Sequence of chain 4.C:
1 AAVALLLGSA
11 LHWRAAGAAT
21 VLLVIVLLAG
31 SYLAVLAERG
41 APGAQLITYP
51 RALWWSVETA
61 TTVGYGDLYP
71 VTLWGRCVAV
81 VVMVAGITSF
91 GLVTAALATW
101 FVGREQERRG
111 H

Sequence of chain 2.C:
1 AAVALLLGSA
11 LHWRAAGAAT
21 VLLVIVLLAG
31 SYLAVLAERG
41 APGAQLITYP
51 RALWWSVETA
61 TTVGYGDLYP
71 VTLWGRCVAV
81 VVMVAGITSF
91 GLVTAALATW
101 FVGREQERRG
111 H

Binding-site contacts:
Ligand atom CAG contacts residue XA71 of chain 3.L at 0.7 Å.
Ligand atom CAB contacts residue XA71 of chain 3.L at 0.7 Å.
Ligand atom CAS contacts residue XA71 of chain 2.L at 0.5 Å.
Ligand atom CAH contacts residue XA71 of chain 4.L at 0.8 Å.
Ligand atom NAM contacts residue XA71 of chain 2.L at 0.5 Å (h-bond).
Ligand atom CAR contacts residue XA71 of chain 2.L at 0.8 Å.
Ligand atom CAO contacts residue XA71 of chain 3.L at 0.9 Å.
Ligand atom CAY contacts residue XA71 of chain 2.L at 0.6 Å.
Ligand atom CAV contacts residue XA71 of chain 2.L at 0.5 Å.
Ligand atom CAJ contacts residue XA71 of chain 4.L at 0.6 Å.
Ligand atom CAB contacts residue XA71 of chain 2.L at 0.6 Å.
Ligand atom CAI contacts residue XA71 of chain 3.L at 0.6 Å.
Ligand atom CAT contacts residue XA71 of chain 4.L at 0.8 Å.
Ligand atom NAM contacts residue XA71 of chain 4.L at 0.7 Å (h-bond).
Ligand atom CAP contacts residue XA71 of chain 3.L at 0.5 Å.
Ligand atom CAO contacts residue XA71 of chain 4.L at 0.2 Å.
Ligand atom CAX contacts residue XA71 of chain 4.L at 0.8 Å.
Ligand atom CAD contacts residue XA71 of chain 3.L at 0.5 Å.
Ligand atom NAM contacts residue XA71 of chain 3.L at 0.5 Å (h-bond).
Ligand atom CAF contacts residue XA71 of chain 4.L at 0.8 Å.
Ligand atom CAU contacts residue XA71 of chain 3.L at 0.9 Å.
Ligand atom CAX contacts residue XA71 of chain 2.L at 0.6 Å.
Ligand atom CAV contacts residue XA71 of chain 4.L at 0.9 Å.
Ligand atom CAY contacts residue XA71 of chain 4.L at 0.2 Å.
Ligand atom CAU contacts residue XA71 of chain 2.L at 0.9 Å.
Ligand atom CAQ contacts residue XA71 of chain 2.L at 0.7 Å.
Ligand atom CAR contacts residue XA71 of chain 3.L at 0.6 Å.
Ligand atom CAC contacts residue XA71 of chain 2.L at 0.7 Å.
Ligand atom CAU contacts residue XA71 of chain 4.L at 0.8 Å.
Ligand atom CAL contacts residue XA71 of chain 4.L at 0.7 Å.
Ligand atom CAS contacts residue XA71 of chain 4.L at 0.8 Å.
Ligand atom CAS contacts residue XA71 of chain 3.L at 0.6 Å.
Ligand atom CAN contacts residue XA71 of chain 4.L at 0.7 Å.
Ligand atom CAK contacts residue XA71 of chain 4.L at 0.2 Å.
Ligand atom CAP contacts residue XA71 of chain 4.L at 0.6 Å.
Ligand atom CAC contacts residue XA71 of chain 4.L at 0.8 Å.
Ligand atom CAD contacts residue XA71 of chain 4.L at 0.2 Å.
Ligand atom CAC contacts residue XA71 of chain 3.L at 0.8 Å.
Ligand atom CAI contacts residue XA71 of chain 2.L at 0.5 Å.
Ligand atom CAW contacts residue XA71 of chain 3.L at 0.5 Å.

Sequence of chain 3.C:
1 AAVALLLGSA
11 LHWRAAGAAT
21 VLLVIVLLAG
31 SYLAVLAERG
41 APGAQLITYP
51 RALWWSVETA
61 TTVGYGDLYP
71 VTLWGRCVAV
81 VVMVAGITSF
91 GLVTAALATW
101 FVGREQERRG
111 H

The protein below binds the small molecule below.
Small molecule (SMILES): CCCCCC[N+](CCCCCC)(CCCCCC)CCCCCC

Sequence of chain 1.C:
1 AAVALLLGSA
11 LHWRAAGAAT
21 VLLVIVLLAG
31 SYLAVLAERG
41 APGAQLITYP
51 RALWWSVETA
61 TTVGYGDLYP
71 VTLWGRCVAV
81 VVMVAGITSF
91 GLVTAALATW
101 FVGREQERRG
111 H